The small molecule below binds the protein below.
Small molecule (SMILES): CNC(=O)c1cc(Oc2ccc(NC(=O)Nc3ccc(Cl)c(C(F)(F)F)c3)cc2)ccn1

Binding-site contacts:
Ligand atom C1 contacts residue ASP147 of chain 1.B at 3.6 Å.
Ligand atom C25 contacts residue TRP84 of chain 1.B at 3.8 Å (hydrophobic).
Ligand atom C25 contacts residue GLN83 of chain 1.B at 3.4 Å.
Ligand atom O22 contacts residue VAL24 of chain 1.B at 3.6 Å.
Ligand atom C3 contacts residue GLU54 of chain 1.B at 3.6 Å.
Ligand atom F9 contacts residue LEU120 of chain 1.B at 3.6 Å.
Ligand atom C25 contacts residue CYS85 of chain 1.B at 3.1 Å (hydrophobic).
Ligand atom F10 contacts residue ILE66 of chain 1.B at 3.6 Å.
Ligand atom O22 contacts residue ALA34 of chain 1.B at 3.6 Å.
Ligand atom C29 contacts residue TRP84 of chain 1.B at 3.5 Å (hydrophobic).
Ligand atom O32 contacts residue CYS85 of chain 1.B at 3.0 Å (h-bond).
Ligand atom C16 contacts residue LEU67 of chain 1.B at 3.8 Å (hydrophobic).
Ligand atom C24 contacts residue GLN83 of chain 1.B at 3.7 Å.
Ligand atom F10 contacts residue ILE145 of chain 1.B at 3.5 Å.
Ligand atom C23 contacts residue ALA34 of chain 1.B at 3.5 Å (hydrophobic).
Ligand atom N14 contacts residue GLU54 of chain 1.B at 3.5 Å (salt-bridge).
Ligand atom C20 contacts residue PHE148 of chain 1.B at 3.6 Å (hydrophobic).
Ligand atom N26 contacts residue CYS85 of chain 1.B at 3.1 Å (h-bond).
Ligand atom C2 contacts residue ASP147 of chain 1.B at 3.7 Å.
Ligand atom F10 contacts residue GLY146 of chain 1.B at 3.5 Å.
Ligand atom C28 contacts residue TRP84 of chain 1.B at 3.8 Å (hydrophobic).
Ligand atom C13 contacts residue ASP147 of chain 1.B at 3.7 Å.
Ligand atom N12 contacts residue ASP147 of chain 1.B at 3.8 Å.
Ligand atom C18 contacts residue THR82 of chain 1.B at 3.6 Å.
Ligand atom C3 contacts residue ASP147 of chain 1.B at 3.5 Å.
Ligand atom O15 contacts residue LEU67 of chain 1.B at 3.4 Å.
Ligand atom N12 contacts residue GLU54 of chain 1.B at 3.6 Å (salt-bridge).
Ligand atom N26 contacts residue TRP84 of chain 1.B at 3.9 Å.
Ligand atom O15 contacts residue ASP147 of chain 1.B at 3.2 Å (salt-bridge).
Ligand atom C18 contacts residue ALA34 of chain 1.B at 3.7 Å (hydrophobic).
Ligand atom N30 contacts residue TRP84 of chain 1.B at 3.8 Å.
Ligand atom C24 contacts residue ALA34 of chain 1.B at 3.3 Å (hydrophobic).
Ligand atom C27 contacts residue TRP84 of chain 1.B at 3.6 Å (hydrophobic).
Ligand atom C21 contacts residue LEU67 of chain 1.B at 3.7 Å (hydrophobic).
Ligand atom O15 contacts residue GLY146 of chain 1.B at 3.6 Å.
Ligand atom C17 contacts residue THR82 of chain 1.B at 3.6 Å.
Ligand atom O32 contacts residue TRP84 of chain 1.B at 3.1 Å.
Ligand atom F9 contacts residue HIS127 of chain 1.B at 3.3 Å.
Ligand atom C4 contacts residue ASP147 of chain 1.B at 3.8 Å.
Ligand atom N30 contacts residue ILE16 of chain 1.B at 3.8 Å.

Sequence of chain 1.B:
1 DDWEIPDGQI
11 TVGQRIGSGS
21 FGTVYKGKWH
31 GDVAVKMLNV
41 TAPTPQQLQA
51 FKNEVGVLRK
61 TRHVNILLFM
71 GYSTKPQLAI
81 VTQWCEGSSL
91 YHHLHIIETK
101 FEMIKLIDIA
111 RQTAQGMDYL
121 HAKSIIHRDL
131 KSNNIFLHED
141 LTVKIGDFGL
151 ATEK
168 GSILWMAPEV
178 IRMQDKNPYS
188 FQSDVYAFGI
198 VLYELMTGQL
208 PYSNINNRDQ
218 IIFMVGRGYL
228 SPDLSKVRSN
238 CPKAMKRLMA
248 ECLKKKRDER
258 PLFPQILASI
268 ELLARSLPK